The small molecule below binds the protein below.
Small molecule (SMILES): O=CCOCCO

Sequence of chain 1.A:
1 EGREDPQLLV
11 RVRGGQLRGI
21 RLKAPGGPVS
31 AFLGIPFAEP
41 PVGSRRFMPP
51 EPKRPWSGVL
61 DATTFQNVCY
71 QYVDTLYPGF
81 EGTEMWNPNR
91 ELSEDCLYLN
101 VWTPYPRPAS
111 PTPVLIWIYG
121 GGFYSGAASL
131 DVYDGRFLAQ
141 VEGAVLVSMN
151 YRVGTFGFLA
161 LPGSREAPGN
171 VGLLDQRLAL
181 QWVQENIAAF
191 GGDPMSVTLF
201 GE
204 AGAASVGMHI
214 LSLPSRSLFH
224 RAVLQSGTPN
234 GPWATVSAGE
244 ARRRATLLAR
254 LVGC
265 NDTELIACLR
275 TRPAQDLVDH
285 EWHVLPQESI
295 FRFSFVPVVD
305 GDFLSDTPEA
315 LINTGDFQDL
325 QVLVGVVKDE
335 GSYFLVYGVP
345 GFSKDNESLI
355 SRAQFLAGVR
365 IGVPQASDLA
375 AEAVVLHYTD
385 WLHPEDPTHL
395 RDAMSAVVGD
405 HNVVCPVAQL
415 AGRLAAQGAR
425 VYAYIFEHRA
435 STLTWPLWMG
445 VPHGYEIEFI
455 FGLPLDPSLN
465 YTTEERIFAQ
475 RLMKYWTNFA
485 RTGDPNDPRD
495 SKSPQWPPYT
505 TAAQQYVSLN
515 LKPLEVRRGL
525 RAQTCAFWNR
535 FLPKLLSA

Binding-site contacts:
Ligand atom C4 contacts residue HIS393 of chain 1.A at 3.9 Å.
Ligand atom C1 contacts residue TYR382 of chain 1.A at 4.2 Å (hydrophobic).
Ligand atom O2 contacts residue TYR382 of chain 1.A at 3.2 Å (h-bond).
Ligand atom O1 contacts residue ALA400 of chain 1.A at 4.1 Å.
Ligand atom C1 contacts residue ALA397 of chain 1.A at 4.1 Å (hydrophobic).
Ligand atom O1 contacts residue HIS393 of chain 1.A at 4.4 Å.
Ligand atom O1 contacts residue ASP396 of chain 1.A at 4.5 Å.
Ligand atom C4 contacts residue THR383 of chain 1.A at 3.9 Å.
Ligand atom C1 contacts residue HIS393 of chain 1.A at 3.5 Å.
Ligand atom O1 contacts residue ALA397 of chain 1.A at 4.4 Å.
Ligand atom C3 contacts residue TYR382 of chain 1.A at 4.0 Å (hydrophobic).
Ligand atom O2 contacts residue HIS381 of chain 1.A at 4.1 Å.
Ligand atom C2 contacts residue TYR382 of chain 1.A at 4.2 Å (hydrophobic).
Ligand atom C2 contacts residue HIS393 of chain 1.A at 4.1 Å.
Ligand atom O2 contacts residue HIS393 of chain 1.A at 3.9 Å.
Ligand atom C4 contacts residue ASP384 of chain 1.A at 4.2 Å.
Ligand atom C3 contacts residue HIS381 of chain 1.A at 3.8 Å.
Ligand atom C4 contacts residue TYR382 of chain 1.A at 4.2 Å (hydrophobic).
Ligand atom C3 contacts residue HIS393 of chain 1.A at 4.4 Å.